Binding-site contacts:
Ligand atom O16 contacts residue SER408 of chain 1.A at 2.8 Å (h-bond).
Ligand atom S3 contacts residue HIS525 of chain 1.A at 3.8 Å.
Ligand atom C10 contacts residue TRP526 of chain 1.A at 4.0 Å (hydrophobic).
Ligand atom C7 contacts residue HIS525 of chain 1.A at 3.5 Å.
Ligand atom C6 contacts residue VAL499 of chain 1.A at 3.3 Å (hydrophobic).
Ligand atom C8 contacts residue MET420 of chain 1.A at 3.3 Å (hydrophobic).
Ligand atom C2 contacts residue TRP526 of chain 1.A at 3.8 Å (hydrophobic).
Ligand atom N17 contacts residue LEU418 of chain 1.A at 3.0 Å (h-bond).
Ligand atom C7 contacts residue VAL499 of chain 1.A at 3.9 Å (hydrophobic).
Ligand atom C11 contacts residue LEU409 of chain 1.A at 3.4 Å (hydrophobic).
Ligand atom C2 contacts residue LEU409 of chain 1.A at 4.0 Å (hydrophobic).
Ligand atom C15 contacts residue LEU418 of chain 1.A at 4.0 Å (hydrophobic).
Ligand atom C8 contacts residue HIS525 of chain 1.A at 3.8 Å.
Ligand atom S3 contacts residue TRP526 of chain 1.A at 4.0 Å.
Ligand atom S14 contacts residue MET420 of chain 1.A at 3.9 Å.
Ligand atom C5 contacts residue VAL499 of chain 1.A at 4.0 Å (hydrophobic).
Ligand atom N17 contacts residue VAL417 of chain 1.A at 3.2 Å (h-bond).
Ligand atom C9 contacts residue HIS525 of chain 1.A at 3.6 Å.
Ligand atom C9 contacts residue TRP526 of chain 1.A at 3.5 Å (hydrophobic).
Ligand atom C15 contacts residue LEU409 of chain 1.A at 4.0 Å (hydrophobic).
Ligand atom C13 contacts residue LEU409 of chain 1.A at 3.8 Å (hydrophobic).
Ligand atom O16 contacts residue LEU409 of chain 1.A at 3.4 Å (h-bond).
Ligand atom C15 contacts residue SER416 of chain 1.A at 3.8 Å.
Ligand atom C5 contacts residue HIS525 of chain 1.A at 3.4 Å.
Ligand atom N17 contacts residue SER416 of chain 1.A at 3.3 Å (h-bond).
Ligand atom C6 contacts residue HIS525 of chain 1.A at 3.3 Å.
Ligand atom C9 contacts residue MET420 of chain 1.A at 3.3 Å (hydrophobic).
Ligand atom O16 contacts residue ARG411 of chain 1.A at 3.4 Å.
Ligand atom S3 contacts residue PHE268 of chain 1.A at 3.4 Å (h-bond).
Ligand atom C1 contacts residue MET420 of chain 1.A at 4.0 Å (hydrophobic).
Ligand atom C6 contacts residue ASP497 of chain 1.A at 3.7 Å.
Ligand atom C2 contacts residue PHE268 of chain 1.A at 3.7 Å (hydrophobic).
Ligand atom C11 contacts residue TRP526 of chain 1.A at 3.4 Å (hydrophobic).
Ligand atom C12 contacts residue TRP526 of chain 1.A at 3.8 Å (hydrophobic).
Ligand atom C7 contacts residue MET420 of chain 1.A at 3.9 Å (hydrophobic).
Ligand atom C11 contacts residue MET420 of chain 1.A at 3.5 Å (hydrophobic).
Ligand atom C12 contacts residue LEU409 of chain 1.A at 2.9 Å (hydrophobic).
Ligand atom C4 contacts residue HIS525 of chain 1.A at 3.5 Å.
Ligand atom C10 contacts residue MET420 of chain 1.A at 3.3 Å (hydrophobic).
Ligand atom C15 contacts residue SER408 of chain 1.A at 3.6 Å.

The small molecule below binds the protein below.
Small molecule (SMILES): CCSc1cccc(-c2ccc(C(N)=O)s2)c1

Sequence of chain 1.A:
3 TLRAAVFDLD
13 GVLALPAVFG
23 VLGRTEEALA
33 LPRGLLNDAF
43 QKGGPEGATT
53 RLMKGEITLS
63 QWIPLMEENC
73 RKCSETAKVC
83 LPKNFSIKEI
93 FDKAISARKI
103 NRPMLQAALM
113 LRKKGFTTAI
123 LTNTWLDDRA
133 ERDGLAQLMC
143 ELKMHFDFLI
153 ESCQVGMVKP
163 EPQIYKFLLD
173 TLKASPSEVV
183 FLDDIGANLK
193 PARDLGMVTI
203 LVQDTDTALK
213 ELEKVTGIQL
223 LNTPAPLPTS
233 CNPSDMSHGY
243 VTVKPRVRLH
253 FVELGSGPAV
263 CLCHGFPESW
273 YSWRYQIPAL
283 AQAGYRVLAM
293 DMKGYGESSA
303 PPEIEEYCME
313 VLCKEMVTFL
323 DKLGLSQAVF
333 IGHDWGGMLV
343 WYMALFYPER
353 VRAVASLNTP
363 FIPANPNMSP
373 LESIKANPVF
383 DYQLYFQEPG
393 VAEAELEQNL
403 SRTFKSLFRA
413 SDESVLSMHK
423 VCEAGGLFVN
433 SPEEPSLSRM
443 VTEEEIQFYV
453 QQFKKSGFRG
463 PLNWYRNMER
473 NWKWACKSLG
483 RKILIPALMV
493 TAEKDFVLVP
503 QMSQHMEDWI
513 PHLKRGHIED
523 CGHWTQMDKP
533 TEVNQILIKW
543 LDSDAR